Binding-site contacts:
Ligand atom C2 contacts residue ASN315 of chain 1.G at 2.5 Å.
Ligand atom O6 contacts residue PRO563 of chain 1.G at 3.5 Å (h-bond).
Ligand atom C6 contacts residue PRO563 of chain 1.G at 3.5 Å (hydrophobic).
Ligand atom C3 contacts residue ASN315 of chain 1.G at 3.8 Å.
Ligand atom C4 contacts residue GLN564 of chain 1.G at 3.9 Å.
Ligand atom N2 contacts residue ASN315 of chain 1.G at 2.9 Å (h-bond).
Ligand atom C1 contacts residue ASN315 of chain 1.G at 1.4 Å.
Ligand atom O5 contacts residue ASN315 of chain 1.G at 2.4 Å (h-bond).
Ligand atom C6 contacts residue GLN564 of chain 1.G at 3.3 Å.
Ligand atom C5 contacts residue GLN564 of chain 1.G at 4.0 Å.
Ligand atom C4 contacts residue ASN315 of chain 1.G at 4.3 Å.
Ligand atom C7 contacts residue ASN315 of chain 1.G at 3.4 Å.
Ligand atom C8 contacts residue ASN315 of chain 1.G at 3.6 Å.
Ligand atom O5 contacts residue GLN564 of chain 1.G at 4.2 Å.
Ligand atom O7 contacts residue ASN315 of chain 1.G at 4.3 Å.
Ligand atom O4 contacts residue GLN564 of chain 1.G at 4.5 Å.
Ligand atom C5 contacts residue ASN315 of chain 1.G at 3.7 Å.

A protein and the small-molecule ligand that binds it are described below.
Small molecule (SMILES): CC(=O)N[C@@H]1[C@@H](O)[C@H](O)[C@@H](CO)O[C@H]1O

Sequence of chain 1.G:
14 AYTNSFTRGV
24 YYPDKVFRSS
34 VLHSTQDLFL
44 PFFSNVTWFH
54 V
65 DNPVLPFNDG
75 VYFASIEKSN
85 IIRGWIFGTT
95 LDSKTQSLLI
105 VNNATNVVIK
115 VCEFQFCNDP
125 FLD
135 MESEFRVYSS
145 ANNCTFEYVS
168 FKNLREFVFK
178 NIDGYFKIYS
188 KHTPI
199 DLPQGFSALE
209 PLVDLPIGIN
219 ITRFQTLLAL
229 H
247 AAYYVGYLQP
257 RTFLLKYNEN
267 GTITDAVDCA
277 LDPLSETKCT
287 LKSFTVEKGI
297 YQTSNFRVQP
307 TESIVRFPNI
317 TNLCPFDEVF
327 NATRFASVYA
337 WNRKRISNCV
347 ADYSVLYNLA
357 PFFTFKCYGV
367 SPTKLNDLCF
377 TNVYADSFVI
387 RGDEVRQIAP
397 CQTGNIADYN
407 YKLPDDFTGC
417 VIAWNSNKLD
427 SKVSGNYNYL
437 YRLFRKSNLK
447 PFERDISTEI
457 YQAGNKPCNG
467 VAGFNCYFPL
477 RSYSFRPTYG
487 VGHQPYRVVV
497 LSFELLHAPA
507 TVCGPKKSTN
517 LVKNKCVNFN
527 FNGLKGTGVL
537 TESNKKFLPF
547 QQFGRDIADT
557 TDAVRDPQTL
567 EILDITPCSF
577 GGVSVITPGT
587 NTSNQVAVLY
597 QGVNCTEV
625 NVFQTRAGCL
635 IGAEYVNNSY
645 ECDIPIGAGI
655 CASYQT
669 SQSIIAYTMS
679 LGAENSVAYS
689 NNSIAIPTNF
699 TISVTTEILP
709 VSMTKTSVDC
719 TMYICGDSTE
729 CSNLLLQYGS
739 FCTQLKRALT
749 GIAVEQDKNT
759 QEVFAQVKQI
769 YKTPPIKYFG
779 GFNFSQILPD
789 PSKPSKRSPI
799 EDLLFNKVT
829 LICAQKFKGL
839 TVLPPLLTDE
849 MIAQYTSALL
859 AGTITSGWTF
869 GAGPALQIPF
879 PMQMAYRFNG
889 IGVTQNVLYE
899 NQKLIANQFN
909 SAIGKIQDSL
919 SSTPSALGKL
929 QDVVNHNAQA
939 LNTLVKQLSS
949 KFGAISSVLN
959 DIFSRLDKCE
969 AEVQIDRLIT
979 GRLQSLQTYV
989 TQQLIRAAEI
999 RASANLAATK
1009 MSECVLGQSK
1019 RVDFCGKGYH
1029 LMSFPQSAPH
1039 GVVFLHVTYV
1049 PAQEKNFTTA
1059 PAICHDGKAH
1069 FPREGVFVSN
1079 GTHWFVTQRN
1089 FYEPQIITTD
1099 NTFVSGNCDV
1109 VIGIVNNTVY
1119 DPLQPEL